Binding-site contacts:
Ligand atom O2 contacts residue SER22 of chain 2.A at 3.8 Å.
Ligand atom C1 contacts residue GLN101 of chain 2.A at 3.9 Å.
Ligand atom O1 contacts residue ALA20 of chain 2.A at 4.3 Å.
Ligand atom C4 contacts residue THR99 of chain 2.A at 4.0 Å.
Ligand atom C1 contacts residue ALA20 of chain 2.A at 3.9 Å (hydrophobic).
Ligand atom C3 contacts residue SO41 of chain 2.C at 4.1 Å.
Ligand atom C5 contacts residue SO41 of chain 2.C at 4.2 Å.
Ligand atom O1 contacts residue THR99 of chain 2.A at 4.4 Å.
Ligand atom O2 contacts residue SO41 of chain 2.C at 3.3 Å (h-bond).
Ligand atom C4 contacts residue GLN101 of chain 2.A at 4.1 Å.
Ligand atom O3 contacts residue GLN101 of chain 2.A at 3.7 Å.
Ligand atom O3 contacts residue ALA20 of chain 2.A at 3.0 Å (h-bond).
Ligand atom C4 contacts residue SER22 of chain 2.A at 4.0 Å.
Ligand atom C5 contacts residue SER21 of chain 2.A at 3.5 Å.
Ligand atom C3 contacts residue SER23 of chain 2.A at 4.3 Å.
Ligand atom C6 contacts residue SER21 of chain 2.A at 4.4 Å.
Ligand atom C2 contacts residue ALA20 of chain 2.A at 4.5 Å (hydrophobic).
Ligand atom O2 contacts residue SER23 of chain 2.A at 4.0 Å.
Ligand atom O1 contacts residue SER22 of chain 2.A at 3.2 Å.
Ligand atom C5 contacts residue SER22 of chain 2.A at 3.7 Å.
Ligand atom C4 contacts residue ALA20 of chain 2.A at 3.5 Å (hydrophobic).
Ligand atom C6 contacts residue ALA20 of chain 2.A at 3.9 Å (hydrophobic).
Ligand atom C5 contacts residue ALA20 of chain 2.A at 4.4 Å (hydrophobic).
Ligand atom O1 contacts residue SER23 of chain 2.A at 3.5 Å (h-bond).
Ligand atom C3 contacts residue SER22 of chain 2.A at 4.2 Å.

A small-molecule ligand and the protein it binds are described below.
Small molecule (SMILES): O[C@@H]1CO[C@@H]2OCC[C@@H]21

Sequence of chain 2.A:
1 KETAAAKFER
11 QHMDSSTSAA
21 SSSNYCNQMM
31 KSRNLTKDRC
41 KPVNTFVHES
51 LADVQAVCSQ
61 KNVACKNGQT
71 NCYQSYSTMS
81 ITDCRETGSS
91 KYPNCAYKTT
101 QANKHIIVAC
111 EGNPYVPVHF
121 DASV